Sequence of chain 22.A:
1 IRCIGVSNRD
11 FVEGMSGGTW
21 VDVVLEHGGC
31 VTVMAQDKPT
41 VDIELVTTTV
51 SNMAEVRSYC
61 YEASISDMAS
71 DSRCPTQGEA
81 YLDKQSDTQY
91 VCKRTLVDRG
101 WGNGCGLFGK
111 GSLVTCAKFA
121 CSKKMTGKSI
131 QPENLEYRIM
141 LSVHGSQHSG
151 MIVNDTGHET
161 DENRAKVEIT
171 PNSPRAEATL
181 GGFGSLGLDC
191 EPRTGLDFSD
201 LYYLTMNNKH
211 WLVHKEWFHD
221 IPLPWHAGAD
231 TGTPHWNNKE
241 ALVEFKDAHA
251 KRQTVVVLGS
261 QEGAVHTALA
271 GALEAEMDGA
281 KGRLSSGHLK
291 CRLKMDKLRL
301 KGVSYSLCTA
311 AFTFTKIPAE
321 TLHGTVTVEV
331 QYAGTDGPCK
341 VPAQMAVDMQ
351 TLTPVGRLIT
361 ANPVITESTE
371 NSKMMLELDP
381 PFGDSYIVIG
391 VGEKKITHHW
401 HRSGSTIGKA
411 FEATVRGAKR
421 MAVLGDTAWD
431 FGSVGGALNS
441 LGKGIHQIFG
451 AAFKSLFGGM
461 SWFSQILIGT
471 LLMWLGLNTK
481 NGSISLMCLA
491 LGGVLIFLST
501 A

The small molecule below binds the protein below.
Small molecule (SMILES): CC(=O)N[C@H]1[C@H](O[C@H]2[C@H](O)[C@@H](NC(C)=O)CO[C@@H]2CO)O[C@H](CO)[C@@H](O)[C@@H]1O

Binding-site contacts:
Ligand atom O7 contacts residue GLY150 of chain 22.A at 4.2 Å.
Ligand atom O5 contacts residue ASN154 of chain 22.A at 3.7 Å.
Ligand atom C7 contacts residue GLY150 of chain 22.A at 4.5 Å.
Ligand atom C2 contacts residue ASN154 of chain 22.A at 2.9 Å.
Ligand atom N2 contacts residue ASN154 of chain 22.A at 2.2 Å (h-bond).
Ligand atom O5 contacts residue THR156 of chain 22.A at 3.9 Å.
Ligand atom C1 contacts residue THR156 of chain 22.A at 4.1 Å.
Ligand atom C8 contacts residue GLY150 of chain 22.A at 4.3 Å.
Ligand atom C8 contacts residue ASN154 of chain 22.A at 3.4 Å.
Ligand atom O7 contacts residue THR156 of chain 22.A at 4.2 Å.
Ligand atom O7 contacts residue VAL153 of chain 22.A at 2.8 Å (h-bond).
Ligand atom C7 contacts residue ASN154 of chain 22.A at 1.9 Å.
Ligand atom O7 contacts residue ASN154 of chain 22.A at 1.3 Å (h-bond).
Ligand atom C3 contacts residue ASN154 of chain 22.A at 4.3 Å.
Ligand atom C1 contacts residue ASN154 of chain 22.A at 2.6 Å.
Ligand atom C7 contacts residue VAL153 of chain 22.A at 4.0 Å (hydrophobic).
Ligand atom C6 contacts residue THR156 of chain 22.A at 4.2 Å.
Ligand atom C5 contacts residue THR156 of chain 22.A at 3.7 Å.